Binding-site contacts:
Ligand atom O1B contacts residue SER147 of chain 41.A at 3.1 Å (h-bond).
Ligand atom C9 contacts residue TYR145 of chain 41.A at 4.2 Å (hydrophobic).
Ligand atom N5 contacts residue TYR145 of chain 41.A at 2.6 Å (h-bond).
Ligand atom O1A contacts residue SER147 of chain 41.A at 2.8 Å (h-bond).
Ligand atom O1B contacts residue ALA146 of chain 41.A at 3.2 Å.
Ligand atom O10 contacts residue TYR250 of chain 45.A at 2.7 Å (h-bond).
Ligand atom O4 contacts residue ASN251 of chain 45.A at 4.2 Å.
Ligand atom C4 contacts residue PRO252 of chain 45.A at 3.8 Å (hydrophobic).
Ligand atom C10 contacts residue TYR145 of chain 41.A at 3.6 Å (hydrophobic).
Ligand atom C1 contacts residue PRO252 of chain 45.A at 4.1 Å (hydrophobic).
Ligand atom C6 contacts residue TYR145 of chain 41.A at 3.4 Å (hydrophobic).
Ligand atom C1 contacts residue ALA146 of chain 41.A at 3.9 Å (hydrophobic).
Ligand atom O1A contacts residue ALA146 of chain 41.A at 4.2 Å.
Ligand atom C8 contacts residue ALA146 of chain 41.A at 4.4 Å (hydrophobic).
Ligand atom N5 contacts residue TYR250 of chain 45.A at 4.4 Å.
Ligand atom C6 contacts residue ALA146 of chain 41.A at 4.2 Å (hydrophobic).
Ligand atom C11 contacts residue ARG143 of chain 41.A at 4.0 Å.
Ligand atom O1A contacts residue PRO252 of chain 45.A at 3.3 Å.
Ligand atom O4 contacts residue TYR145 of chain 41.A at 4.2 Å.
Ligand atom C11 contacts residue TYR145 of chain 41.A at 3.7 Å (hydrophobic).
Ligand atom O8 contacts residue ALA146 of chain 41.A at 3.3 Å.
Ligand atom C10 contacts residue TYR250 of chain 45.A at 3.5 Å (hydrophobic).
Ligand atom C7 contacts residue TYR145 of chain 41.A at 3.8 Å (hydrophobic).
Ligand atom O4 contacts residue PRO252 of chain 45.A at 3.8 Å.
Ligand atom C4 contacts residue TYR145 of chain 41.A at 3.6 Å (hydrophobic).
Ligand atom O4 contacts residue TYR250 of chain 45.A at 3.4 Å.
Ligand atom C3 contacts residue PRO252 of chain 45.A at 3.9 Å (hydrophobic).
Ligand atom C1 contacts residue SER147 of chain 41.A at 3.6 Å.
Ligand atom C5 contacts residue TYR145 of chain 41.A at 3.3 Å (hydrophobic).
Ligand atom O1B contacts residue ASN148 of chain 41.A at 4.3 Å.
Ligand atom C11 contacts residue TYR250 of chain 45.A at 3.7 Å (hydrophobic).

Sequence of chain 41.A:
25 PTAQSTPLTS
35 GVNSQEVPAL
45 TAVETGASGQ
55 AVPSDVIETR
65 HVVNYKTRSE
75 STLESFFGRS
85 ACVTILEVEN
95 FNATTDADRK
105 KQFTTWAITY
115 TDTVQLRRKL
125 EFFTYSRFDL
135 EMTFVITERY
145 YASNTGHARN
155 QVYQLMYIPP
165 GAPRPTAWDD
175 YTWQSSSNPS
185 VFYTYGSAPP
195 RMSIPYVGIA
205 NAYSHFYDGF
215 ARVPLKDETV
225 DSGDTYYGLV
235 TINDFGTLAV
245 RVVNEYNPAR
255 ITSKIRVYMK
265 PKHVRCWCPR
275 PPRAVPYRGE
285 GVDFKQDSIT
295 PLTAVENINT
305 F

The small molecule below binds the protein below.
Small molecule (SMILES): CC(=O)N[C@H]1[C@H]([C@H](O)[C@H](O)CO)O[C@@](O)(C(=O)O)C[C@@H]1O

Sequence of chain 45.A:
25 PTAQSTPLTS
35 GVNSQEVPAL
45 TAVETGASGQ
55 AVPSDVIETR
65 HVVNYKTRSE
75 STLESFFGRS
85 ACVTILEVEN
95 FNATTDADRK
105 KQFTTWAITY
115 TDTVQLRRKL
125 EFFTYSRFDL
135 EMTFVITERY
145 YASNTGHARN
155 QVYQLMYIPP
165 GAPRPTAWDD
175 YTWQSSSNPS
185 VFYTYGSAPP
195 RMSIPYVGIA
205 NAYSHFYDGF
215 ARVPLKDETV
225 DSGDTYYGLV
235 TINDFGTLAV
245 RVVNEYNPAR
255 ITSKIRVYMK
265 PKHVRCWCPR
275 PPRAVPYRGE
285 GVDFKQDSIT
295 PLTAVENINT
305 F